Binding-site contacts:
Ligand atom N2 contacts residue MN1 of chain 4.B at 3.2 Å.
Ligand atom C5 contacts residue HIS72 of chain 4.A at 3.7 Å.
Ligand atom C3 contacts residue MN1 of chain 4.C at 3.2 Å.
Ligand atom N1 contacts residue GLU171 of chain 24.A at 3.1 Å (salt-bridge).
Ligand atom N1 contacts residue HIS71 of chain 4.A at 4.5 Å.
Ligand atom N4 contacts residue LEU105 of chain 24.A at 4.1 Å.
Ligand atom N4 contacts residue MN1 of chain 4.C at 2.2 Å.
Ligand atom N4 contacts residue GLU75 of chain 4.A at 3.3 Å (salt-bridge).
Ligand atom C5 contacts residue GLU75 of chain 4.A at 4.2 Å.
Ligand atom N2 contacts residue GLU171 of chain 24.A at 3.6 Å.
Ligand atom C5 contacts residue HIS167 of chain 24.A at 3.4 Å.
Ligand atom C3 contacts residue LEU105 of chain 24.A at 3.8 Å (hydrophobic).
Ligand atom N4 contacts residue HIS72 of chain 4.A at 4.4 Å.
Ligand atom N2 contacts residue HIS72 of chain 4.A at 4.1 Å.
Ligand atom C5 contacts residue MN1 of chain 4.C at 3.2 Å.
Ligand atom C5 contacts residue LEU105 of chain 24.A at 4.5 Å (hydrophobic).
Ligand atom N2 contacts residue MN1 of chain 4.C at 4.4 Å.
Ligand atom C3 contacts residue HIS71 of chain 4.A at 4.4 Å.
Ligand atom C3 contacts residue GLU75 of chain 4.A at 3.8 Å.
Ligand atom N4 contacts residue HIS168 of chain 24.A at 3.4 Å (h-bond).
Ligand atom N1 contacts residue MN1 of chain 4.B at 2.3 Å.
Ligand atom C3 contacts residue ARG119 of chain 15.A at 4.5 Å.
Ligand atom C5 contacts residue MN1 of chain 4.B at 3.2 Å.
Ligand atom N1 contacts residue HIS72 of chain 4.A at 3.2 Å (h-bond).
Ligand atom N1 contacts residue MN1 of chain 4.C at 4.4 Å.
Ligand atom N2 contacts residue LEU105 of chain 24.A at 4.0 Å.
Ligand atom N1 contacts residue HIS167 of chain 24.A at 3.2 Å (h-bond).
Ligand atom C5 contacts residue GLU171 of chain 24.A at 4.1 Å.
Ligand atom N1 contacts residue LEU105 of chain 24.A at 4.2 Å.
Ligand atom N4 contacts residue MN1 of chain 4.B at 4.4 Å.
Ligand atom C5 contacts residue HIS168 of chain 24.A at 3.8 Å.
Ligand atom C3 contacts residue MN1 of chain 4.B at 4.4 Å.
Ligand atom N4 contacts residue HIS71 of chain 4.A at 3.1 Å (h-bond).
Ligand atom C3 contacts residue HIS168 of chain 24.A at 4.2 Å.
Ligand atom C5 contacts residue HIS71 of chain 4.A at 3.1 Å.

Sequence of chain 15.A:
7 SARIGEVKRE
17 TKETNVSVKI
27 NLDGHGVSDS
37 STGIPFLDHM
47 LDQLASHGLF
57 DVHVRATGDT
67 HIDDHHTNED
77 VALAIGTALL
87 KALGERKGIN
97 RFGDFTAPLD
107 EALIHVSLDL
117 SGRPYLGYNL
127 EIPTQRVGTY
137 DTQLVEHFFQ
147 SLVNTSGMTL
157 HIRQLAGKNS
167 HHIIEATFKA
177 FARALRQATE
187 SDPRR

Sequence of chain 4.A:
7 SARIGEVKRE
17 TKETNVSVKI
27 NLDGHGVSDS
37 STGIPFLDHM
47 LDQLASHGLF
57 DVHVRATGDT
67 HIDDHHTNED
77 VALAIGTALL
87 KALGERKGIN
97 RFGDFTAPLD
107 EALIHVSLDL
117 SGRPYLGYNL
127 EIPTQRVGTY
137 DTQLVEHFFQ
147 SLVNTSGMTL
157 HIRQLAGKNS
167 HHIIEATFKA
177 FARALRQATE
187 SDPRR

A protein and the small-molecule ligand that binds it are described below.
Small molecule (SMILES): c1nnc[nH]1

Sequence of chain 24.A:
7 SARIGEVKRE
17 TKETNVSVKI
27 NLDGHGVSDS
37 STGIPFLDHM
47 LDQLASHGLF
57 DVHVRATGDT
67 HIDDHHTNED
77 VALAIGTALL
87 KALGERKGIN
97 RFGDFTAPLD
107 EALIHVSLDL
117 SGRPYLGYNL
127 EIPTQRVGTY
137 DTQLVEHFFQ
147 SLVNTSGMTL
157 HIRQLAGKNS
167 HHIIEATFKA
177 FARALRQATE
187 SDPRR